Binding-site contacts:
Ligand atom N1 contacts residue TRP64 of chain 1.A at 3.5 Å.
Ligand atom O2 contacts residue ACT1 of chain 1.K at 3.1 Å (h-bond).
Ligand atom O4 contacts residue LEU51 of chain 1.A at 3.4 Å.
Ligand atom O6 contacts residue THR61 of chain 1.A at 3.4 Å.
Ligand atom OP1 contacts residue LYS119 of chain 1.A at 2.7 Å (salt-bridge).
Ligand atom O5' contacts residue ARG173 of chain 1.A at 3.3 Å (salt-bridge).
Ligand atom OP2 contacts residue TYR55 of chain 1.A at 3.3 Å.
Ligand atom C2' contacts residue THR57 of chain 1.A at 3.6 Å.
Ligand atom C2 contacts residue ACT1 of chain 1.K at 3.4 Å.
Ligand atom C7 contacts residue LYS52 of chain 1.A at 3.4 Å.
Ligand atom C5' contacts residue THR172 of chain 1.A at 3.2 Å.
Ligand atom C5' contacts residue GLN183 of chain 1.A at 3.4 Å.
Ligand atom OP1 contacts residue LYS171 of chain 1.A at 3.2 Å (salt-bridge).
Ligand atom OP1 contacts residue GLY152 of chain 1.A at 3.2 Å.
Ligand atom OP1 contacts residue GLU169 of chain 1.A at 2.8 Å (salt-bridge).
Ligand atom P contacts residue LYS171 of chain 1.A at 3.2 Å.
Ligand atom OP2 contacts residue TYR53 of chain 1.A at 3.5 Å (h-bond).
Ligand atom O3' contacts residue GLY152 of chain 1.A at 3.3 Å.
Ligand atom O5' contacts residue THR57 of chain 1.A at 3.4 Å.
Ligand atom OP2 contacts residue LYS171 of chain 1.A at 2.5 Å (salt-bridge).
Ligand atom OP1 contacts residue SM1 of chain 1.F at 2.4 Å (h-bond).
Ligand atom O3' contacts residue VAL153 of chain 1.A at 3.4 Å (h-bond).
Ligand atom C5' contacts residue TYR55 of chain 1.A at 3.4 Å (hydrophobic).
Ligand atom O4 contacts residue LYS52 of chain 1.A at 2.4 Å (salt-bridge).
Ligand atom OP1 contacts residue TYR194 of chain 1.A at 2.5 Å (h-bond).
Ligand atom O2 contacts residue TYR55 of chain 1.A at 3.1 Å (h-bond).
Ligand atom O5' contacts residue THR172 of chain 1.A at 3.5 Å (h-bond).
Ligand atom C2 contacts residue TRP64 of chain 1.A at 3.4 Å (hydrophobic).
Ligand atom OP1 contacts residue ARG174 of chain 1.A at 3.5 Å (salt-bridge).
Ligand atom OP2 contacts residue GLN183 of chain 1.A at 3.3 Å (h-bond).
Ligand atom C5' contacts residue ARG173 of chain 1.A at 3.3 Å.
Ligand atom O6 contacts residue LYS186 of chain 1.A at 3.3 Å.
Ligand atom OP2 contacts residue VAL56 of chain 1.A at 3.1 Å (h-bond).
Ligand atom OP1 contacts residue ACT1 of chain 1.D at 3.4 Å (h-bond).
Ligand atom OP1 contacts residue VAL153 of chain 1.A at 3.0 Å (h-bond).
Ligand atom OP2 contacts residue GLN190 of chain 1.A at 3.3 Å (h-bond).
Ligand atom OP2 contacts residue THR57 of chain 1.A at 3.0 Å (h-bond).
Ligand atom N2 contacts residue GLN68 of chain 1.A at 2.9 Å (h-bond).
Ligand atom N3 contacts residue ACT1 of chain 1.K at 2.9 Å (h-bond).
Ligand atom OP2 contacts residue ARG173 of chain 1.A at 2.8 Å (salt-bridge).

The small molecule below binds the protein below.
Small molecule (SMILES): Cc1cn([C@H]2C[C@H](O[P](=O)(O)OC[C@H]3O[C@@H](n4cnc5c(=O)nc(N)[nH]c54)C[C@@H]3O[P](=O)(O)OC[C@H]3O[C@@H](n4cnc5c(N)ncnc54)C[C@@H]3O[P](=O)(O)OC[C@H]3O[C@@H](n4cnc5c(N)ncnc54)C[C@@H]3O[P](=O)(O)OC[C@H]3O[C@@H](n4cnc5c(=O)nc(N)[nH]c54)C[C@@H]3O[P](=O)(O)OC[C@H]3O[C@@H](n4cnc5c(=O)nc(N)[nH]c54)C[C@@H]3O[P](=O)(O)OC[C@H]3O[C@@H](n4cnc5c(=O)nc(N)[nH]c54)C[C@@H]3O)[C@@H](COP(=O)=O)O2)c(=O)[nH]c1=O

Sequence of chain 1.A:
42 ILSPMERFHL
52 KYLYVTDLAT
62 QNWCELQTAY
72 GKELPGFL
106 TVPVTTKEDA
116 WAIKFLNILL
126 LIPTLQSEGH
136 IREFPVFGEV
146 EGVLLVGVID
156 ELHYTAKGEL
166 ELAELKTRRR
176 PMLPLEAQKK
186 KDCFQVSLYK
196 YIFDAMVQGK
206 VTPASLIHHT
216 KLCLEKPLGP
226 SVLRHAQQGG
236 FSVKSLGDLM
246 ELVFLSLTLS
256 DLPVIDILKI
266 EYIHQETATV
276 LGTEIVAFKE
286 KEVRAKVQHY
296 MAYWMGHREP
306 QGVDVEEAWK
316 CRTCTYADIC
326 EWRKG